Sequence of chain 1.D:
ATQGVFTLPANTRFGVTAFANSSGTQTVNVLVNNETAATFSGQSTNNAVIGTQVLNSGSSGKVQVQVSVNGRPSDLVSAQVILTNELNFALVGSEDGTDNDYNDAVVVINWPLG

Sequence of chain 1.C:
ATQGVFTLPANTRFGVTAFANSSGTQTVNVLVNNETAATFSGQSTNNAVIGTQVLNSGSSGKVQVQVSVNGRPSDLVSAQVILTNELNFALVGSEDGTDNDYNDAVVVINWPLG

Binding-site contacts:
Ligand atom O2 contacts residue ASP104 of chain 1.C at 3.8 Å.
Ligand atom O5 contacts residue SER23 of chain 1.C at 3.0 Å (h-bond).
Ligand atom O4 contacts residue ASP104 of chain 1.C at 3.3 Å (salt-bridge).
Ligand atom C1 contacts residue GLY114 of chain 1.D at 4.0 Å.
Ligand atom C5 contacts residue DH61 of chain 1.R at 2.5 Å.
Ligand atom O3 contacts residue ASP99 of chain 1.C at 2.5 Å (salt-bridge).
Ligand atom O4 contacts residue ASP99 of chain 1.C at 3.7 Å.
Ligand atom C3 contacts residue ASP104 of chain 1.C at 3.6 Å.
Ligand atom O4 contacts residue GLU95 of chain 1.C at 3.5 Å (salt-bridge).
Ligand atom C6 contacts residue ASP96 of chain 1.C at 3.3 Å.
Ligand atom C4 contacts residue CA1 of chain 1.O at 3.3 Å.
Ligand atom C1 contacts residue SER23 of chain 1.C at 3.8 Å.
Ligand atom C3 contacts residue CA1 of chain 1.O at 3.4 Å.
Ligand atom C6 contacts residue DH61 of chain 1.R at 1.4 Å.
Ligand atom O4 contacts residue DH61 of chain 1.R at 4.0 Å.
Ligand atom C4 contacts residue ASP104 of chain 1.C at 3.2 Å.
Ligand atom C2 contacts residue CA1 of chain 1.P at 3.5 Å.
Ligand atom O3 contacts residue ASP101 of chain 1.C at 2.9 Å (salt-bridge).
Ligand atom C6 contacts residue SER23 of chain 1.C at 3.6 Å.
Ligand atom O2 contacts residue ASN21 of chain 1.C at 2.9 Å (h-bond).
Ligand atom C4 contacts residue DH61 of chain 1.R at 3.8 Å.
Ligand atom O4 contacts residue CA1 of chain 1.O at 2.6 Å.
Ligand atom C5 contacts residue SER22 of chain 1.C at 4.0 Å.
Ligand atom O5 contacts residue DH61 of chain 1.R at 3.0 Å (h-bond).
Ligand atom O3 contacts residue ASP104 of chain 1.C at 3.0 Å (salt-bridge).
Ligand atom C5 contacts residue ASP96 of chain 1.C at 4.0 Å.
Ligand atom C4 contacts residue ASP96 of chain 1.C at 3.4 Å.
Ligand atom O3 contacts residue CA1 of chain 1.P at 2.5 Å.
Ligand atom O2 contacts residue GLY114 of chain 1.D at 2.5 Å (h-bond).
Ligand atom C6 contacts residue SER22 of chain 1.C at 3.5 Å.
Ligand atom C4 contacts residue CA1 of chain 1.P at 3.9 Å.
Ligand atom O5 contacts residue SER22 of chain 1.C at 3.8 Å.
Ligand atom O2 contacts residue CA1 of chain 1.P at 2.6 Å.
Ligand atom C3 contacts residue CA1 of chain 1.P at 3.2 Å.
Ligand atom O4 contacts residue ASP96 of chain 1.C at 2.6 Å (salt-bridge).
Ligand atom O2 contacts residue SER22 of chain 1.C at 3.3 Å.
Ligand atom C2 contacts residue ASP99 of chain 1.C at 4.0 Å.
Ligand atom C3 contacts residue ASP99 of chain 1.C at 3.2 Å.
Ligand atom O3 contacts residue CA1 of chain 1.O at 2.5 Å.
Ligand atom C2 contacts residue GLY114 of chain 1.D at 3.3 Å.

The protein below binds the small molecule below.
Small molecule (SMILES): CO[C@H]1O[C@H](CO)[C@@H](O)[C@H](O)[C@@H]1O